Sequence of chain 1.S:
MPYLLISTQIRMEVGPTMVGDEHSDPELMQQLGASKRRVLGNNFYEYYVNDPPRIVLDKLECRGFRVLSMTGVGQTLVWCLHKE

The protein below binds the small molecule below.
Small molecule (SMILES): N[C@@H](Cc1ccccc1)C(=O)O

Binding-site contacts:
Ligand atom CE2 contacts residue MET12 of chain 1.S at 4.0 Å (hydrophobic).
Ligand atom CD1 contacts residue VAL73 of chain 1.T at 3.4 Å (hydrophobic).
Ligand atom CZ contacts residue MET12 of chain 1.S at 3.9 Å (hydrophobic).
Ligand atom CD1 contacts residue GLN75 of chain 1.S at 3.5 Å.
Ligand atom OXT contacts residue GLY74 of chain 1.T at 3.8 Å.
Ligand atom CD1 contacts residue ILE10 of chain 1.S at 3.4 Å (hydrophobic).
Ligand atom N contacts residue GLU216 of chain 1.I at 2.9 Å (salt-bridge).
Ligand atom C contacts residue GLN75 of chain 1.S at 4.0 Å.
Ligand atom OXT contacts residue GLN9 of chain 1.T at 3.9 Å.
Ligand atom CB contacts residue VAL73 of chain 1.T at 3.6 Å (hydrophobic).
Ligand atom CE2 contacts residue ILE10 of chain 1.S at 3.5 Å (hydrophobic).
Ligand atom OXT contacts residue VAL73 of chain 1.T at 3.4 Å (h-bond).
Ligand atom C contacts residue THR76 of chain 1.T at 3.6 Å.
Ligand atom CZ contacts residue ARG11 of chain 1.S at 3.9 Å.
Ligand atom CA contacts residue THR76 of chain 1.T at 3.9 Å.
Ligand atom C contacts residue GLN75 of chain 1.T at 3.8 Å.
Ligand atom CA contacts residue GLN75 of chain 1.S at 3.4 Å.
Ligand atom CE1 contacts residue VAL73 of chain 1.T at 4.0 Å (hydrophobic).
Ligand atom CA contacts residue ILE10 of chain 1.S at 3.5 Å (hydrophobic).
Ligand atom CE1 contacts residue GLN75 of chain 1.S at 3.7 Å.
Ligand atom CD2 contacts residue ILE10 of chain 1.S at 3.2 Å (hydrophobic).
Ligand atom OXT contacts residue THR76 of chain 1.T at 2.7 Å (h-bond).
Ligand atom C contacts residue GLY74 of chain 1.T at 4.0 Å.
Ligand atom CB contacts residue GLN75 of chain 1.S at 3.2 Å.
Ligand atom CG contacts residue ILE10 of chain 1.S at 3.2 Å (hydrophobic).
Ligand atom N contacts residue GLN75 of chain 1.S at 2.7 Å (h-bond).
Ligand atom CE1 contacts residue ILE10 of chain 1.S at 3.6 Å (hydrophobic).
Ligand atom O contacts residue PRO218 of chain 1.I at 3.6 Å.
Ligand atom CZ contacts residue LEU77 of chain 1.S at 3.8 Å (hydrophobic).
Ligand atom CZ contacts residue ILE10 of chain 1.S at 3.8 Å (hydrophobic).
Ligand atom CG contacts residue GLN75 of chain 1.S at 4.0 Å.
Ligand atom CB contacts residue ILE10 of chain 1.S at 3.8 Å (hydrophobic).
Ligand atom C contacts residue VAL73 of chain 1.T at 4.0 Å (hydrophobic).
Ligand atom CG contacts residue VAL73 of chain 1.T at 3.6 Å (hydrophobic).
Ligand atom OXT contacts residue GLN75 of chain 1.T at 3.0 Å (h-bond).
Ligand atom O contacts residue GLN75 of chain 1.S at 3.4 Å (h-bond).
Ligand atom CE1 contacts residue LEU77 of chain 1.S at 3.9 Å (hydrophobic).
Ligand atom N contacts residue ILE10 of chain 1.S at 3.0 Å (h-bond).
Ligand atom CD2 contacts residue VAL73 of chain 1.T at 3.8 Å (hydrophobic).
Ligand atom O contacts residue GLN75 of chain 1.T at 4.0 Å.

Sequence of chain 1.I:
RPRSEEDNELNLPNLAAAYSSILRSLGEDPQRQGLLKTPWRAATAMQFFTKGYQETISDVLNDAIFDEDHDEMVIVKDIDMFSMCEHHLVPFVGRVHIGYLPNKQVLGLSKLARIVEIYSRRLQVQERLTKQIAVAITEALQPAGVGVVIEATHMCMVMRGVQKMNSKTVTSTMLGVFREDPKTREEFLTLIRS

Sequence of chain 1.T:
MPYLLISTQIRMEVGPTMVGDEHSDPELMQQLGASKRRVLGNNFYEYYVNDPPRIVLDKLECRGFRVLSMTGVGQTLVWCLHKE